The protein below binds the small molecule below.
Small molecule (SMILES): CC(=O)N[C@H]1[C@H](O[C@H]2[C@H](O)[C@@H](NC(C)=O)CO[C@@H]2CO)O[C@H](CO)[C@@H](O[C@@H]2O[C@H](CO)[C@@H](O)[C@H](O[C@H]3O[C@H](CO)[C@@H](O)[C@H](O)[C@@H]3O)[C@@H]2O)[C@@H]1O

Binding-site contacts:
Ligand atom C6 contacts residue TRP251 of chain 1.A at 3.6 Å (hydrophobic).
Ligand atom C5 contacts residue VAL315 of chain 1.A at 3.3 Å (hydrophobic).
Ligand atom C2 contacts residue PHE250 of chain 1.A at 3.8 Å (hydrophobic).
Ligand atom N2 contacts residue ASP249 of chain 1.A at 3.5 Å.
Ligand atom O7 contacts residue TRP251 of chain 1.A at 2.9 Å (h-bond).
Ligand atom C6 contacts residue VAL2 of chain 1.A at 3.6 Å (hydrophobic).
Ligand atom C7 contacts residue ASP249 of chain 1.A at 3.9 Å.
Ligand atom O5 contacts residue ASN215 of chain 1.A at 2.3 Å (h-bond).
Ligand atom C5 contacts residue ASN215 of chain 1.A at 3.6 Å.
Ligand atom C2 contacts residue ASN215 of chain 1.A at 2.3 Å.
Ligand atom C6 contacts residue VAL315 of chain 1.A at 3.4 Å (hydrophobic).
Ligand atom O6 contacts residue VAL2 of chain 1.A at 4.0 Å.
Ligand atom C5 contacts residue PHE250 of chain 1.A at 3.5 Å (hydrophobic).
Ligand atom C3 contacts residue PHE250 of chain 1.A at 3.4 Å (hydrophobic).
Ligand atom O7 contacts residue LYS10 of chain 1.A at 3.6 Å (salt-bridge).
Ligand atom O4 contacts residue VAL315 of chain 1.A at 3.5 Å (h-bond).
Ligand atom N2 contacts residue ASN215 of chain 1.A at 2.8 Å (h-bond).
Ligand atom O5 contacts residue PHE250 of chain 1.A at 4.0 Å.
Ligand atom C6 contacts residue ASP249 of chain 1.A at 3.5 Å.
Ligand atom O4 contacts residue TRP251 of chain 1.A at 3.8 Å.
Ligand atom C7 contacts residue TRP251 of chain 1.A at 3.5 Å (hydrophobic).
Ligand atom C8 contacts residue ASP249 of chain 1.A at 3.8 Å.
Ligand atom C4 contacts residue VAL315 of chain 1.A at 4.0 Å (hydrophobic).
Ligand atom C4 contacts residue PHE250 of chain 1.A at 3.8 Å (hydrophobic).
Ligand atom O4 contacts residue PHE250 of chain 1.A at 3.7 Å.
Ligand atom C5 contacts residue TRP251 of chain 1.A at 3.8 Å (hydrophobic).
Ligand atom O7 contacts residue ASN215 of chain 1.A at 4.0 Å.
Ligand atom C8 contacts residue VAL2 of chain 1.A at 3.7 Å (hydrophobic).
Ligand atom C8 contacts residue SER247 of chain 1.A at 3.7 Å.
Ligand atom C7 contacts residue ASN215 of chain 1.A at 3.6 Å.
Ligand atom C8 contacts residue TRP251 of chain 1.A at 4.0 Å (hydrophobic).
Ligand atom C1 contacts residue PHE250 of chain 1.A at 3.4 Å (hydrophobic).
Ligand atom O6 contacts residue ASP249 of chain 1.A at 2.8 Å (salt-bridge).
Ligand atom O3 contacts residue ASP249 of chain 1.A at 3.5 Å.
Ligand atom C1 contacts residue ASN215 of chain 1.A at 1.4 Å.
Ligand atom C3 contacts residue ASN215 of chain 1.A at 3.7 Å.
Ligand atom C8 contacts residue ASN246 of chain 1.A at 3.6 Å.
Ligand atom O5 contacts residue ASP249 of chain 1.A at 3.7 Å.
Ligand atom O6 contacts residue PHE250 of chain 1.A at 3.5 Å.
Ligand atom C3 contacts residue ASP249 of chain 1.A at 3.9 Å.

Sequence of chain 1.A:
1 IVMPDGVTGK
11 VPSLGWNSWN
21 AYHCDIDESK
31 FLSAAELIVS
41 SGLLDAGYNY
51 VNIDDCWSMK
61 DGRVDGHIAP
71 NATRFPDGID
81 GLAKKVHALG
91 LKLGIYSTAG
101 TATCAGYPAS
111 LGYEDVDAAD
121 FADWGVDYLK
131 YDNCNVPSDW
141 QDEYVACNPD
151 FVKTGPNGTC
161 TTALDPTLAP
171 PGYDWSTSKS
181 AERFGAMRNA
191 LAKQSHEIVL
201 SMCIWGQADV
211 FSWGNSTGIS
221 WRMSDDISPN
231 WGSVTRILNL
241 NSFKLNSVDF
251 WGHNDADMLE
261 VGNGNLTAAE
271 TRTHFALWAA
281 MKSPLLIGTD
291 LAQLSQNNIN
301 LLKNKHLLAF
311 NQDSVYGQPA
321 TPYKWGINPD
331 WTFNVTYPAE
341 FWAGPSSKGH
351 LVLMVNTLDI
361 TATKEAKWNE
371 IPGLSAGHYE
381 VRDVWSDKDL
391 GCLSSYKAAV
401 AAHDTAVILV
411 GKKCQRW